Binding-site contacts:
Ligand atom O2' contacts residue PRO113 of chain 1.O at 3.8 Å.
Ligand atom C2 contacts residue ASN114 of chain 1.O at 3.4 Å.
Ligand atom N1 contacts residue ASN114 of chain 1.O at 3.4 Å.
Ligand atom C6 contacts residue ASN114 of chain 1.O at 3.6 Å.
Ligand atom O2' contacts residue ARG115 of chain 1.O at 3.5 Å (salt-bridge).
Ligand atom C5 contacts residue PRO113 of chain 1.O at 4.0 Å (hydrophobic).
Ligand atom N6 contacts residue ASN114 of chain 1.O at 3.4 Å (h-bond).
Ligand atom C5 contacts residue ARG115 of chain 1.O at 4.0 Å.
Ligand atom C4 contacts residue ASN114 of chain 1.O at 4.0 Å.
Ligand atom N9 contacts residue PRO113 of chain 1.O at 3.4 Å (h-bond).
Ligand atom N3 contacts residue ASN114 of chain 1.O at 3.7 Å.
Ligand atom C4 contacts residue PRO113 of chain 1.O at 3.4 Å (hydrophobic).
Ligand atom N7 contacts residue ARG115 of chain 1.O at 3.4 Å.
Ligand atom C8 contacts residue PRO113 of chain 1.O at 4.1 Å (hydrophobic).
Ligand atom C1' contacts residue PRO113 of chain 1.O at 3.8 Å (hydrophobic).
Ligand atom C2 contacts residue PRO113 of chain 1.O at 4.2 Å (hydrophobic).
Ligand atom C1' contacts residue ARG115 of chain 1.O at 3.5 Å.
Ligand atom C5 contacts residue ASN114 of chain 1.O at 4.0 Å.
Ligand atom N7 contacts residue PRO113 of chain 1.O at 4.4 Å.
Ligand atom C2' contacts residue ARG115 of chain 1.O at 3.9 Å.
Ligand atom C2' contacts residue PRO113 of chain 1.O at 3.3 Å (hydrophobic).
Ligand atom C8 contacts residue ARG115 of chain 1.O at 3.3 Å.
Ligand atom N9 contacts residue ARG115 of chain 1.O at 3.7 Å.
Ligand atom N3 contacts residue PRO113 of chain 1.O at 3.5 Å (h-bond).

This protein binds this small molecule.
Small molecule (SMILES): C[C@H]1O[C@@H](n2cnc3c(N)ncnc32)[C@H](O)[C@@H]1O

Sequence of chain 1.O:
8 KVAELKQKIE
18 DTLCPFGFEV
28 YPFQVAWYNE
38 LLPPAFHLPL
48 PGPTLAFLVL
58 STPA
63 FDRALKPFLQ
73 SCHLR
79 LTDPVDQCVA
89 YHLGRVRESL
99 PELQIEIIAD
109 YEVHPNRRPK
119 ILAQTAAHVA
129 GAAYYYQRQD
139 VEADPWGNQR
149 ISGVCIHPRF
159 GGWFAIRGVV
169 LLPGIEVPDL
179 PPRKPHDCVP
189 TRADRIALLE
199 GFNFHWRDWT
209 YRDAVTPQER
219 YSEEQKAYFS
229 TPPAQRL